Binding-site contacts:
Ligand atom C5 contacts residue LYS74 of chain 1.A at 3.8 Å.
Ligand atom C1 contacts residue LEU125 of chain 1.A at 4.5 Å (hydrophobic).
Ligand atom C4 contacts residue LYS74 of chain 1.A at 3.4 Å.
Ligand atom C7 contacts residue LYS74 of chain 1.A at 4.0 Å.
Ligand atom C12 contacts residue TYR56 of chain 1.A at 3.4 Å (hydrophobic).
Ligand atom C11 contacts residue TYR56 of chain 1.A at 3.6 Å (hydrophobic).
Ligand atom O1 contacts residue LYS74 of chain 1.A at 2.7 Å (salt-bridge).
Ligand atom O contacts residue GLU92 of chain 1.A at 4.0 Å.
Ligand atom O contacts residue ASP189 of chain 1.A at 3.7 Å.
Ligand atom C10 contacts residue ASP189 of chain 1.A at 3.0 Å.
Ligand atom C3 contacts residue LYS74 of chain 1.A at 3.6 Å.
Ligand atom C7 contacts residue ASP189 of chain 1.A at 3.0 Å.
Ligand atom N contacts residue ASP189 of chain 1.A at 4.2 Å.
Ligand atom C9 contacts residue ASP189 of chain 1.A at 3.2 Å.
Ligand atom C6 contacts residue LYS74 of chain 1.A at 3.8 Å.
Ligand atom O contacts residue LYS74 of chain 1.A at 3.2 Å (salt-bridge).
Ligand atom O1 contacts residue TYR56 of chain 1.A at 3.7 Å.
Ligand atom C3 contacts residue LEU96 of chain 1.A at 4.3 Å (hydrophobic).
Ligand atom C3 contacts residue GLU92 of chain 1.A at 3.9 Å.
Ligand atom C2 contacts residue LEU125 of chain 1.A at 4.2 Å (hydrophobic).
Ligand atom C contacts residue VAL73 of chain 1.A at 4.4 Å (hydrophobic).
Ligand atom C contacts residue THR127 of chain 1.A at 3.5 Å.
Ligand atom C4 contacts residue GLU92 of chain 1.A at 4.3 Å.
Ligand atom C8 contacts residue LYS74 of chain 1.A at 3.6 Å.
Ligand atom C contacts residue ALA72 of chain 1.A at 3.3 Å (hydrophobic).
Ligand atom C contacts residue LYS74 of chain 1.A at 3.9 Å.
Ligand atom C contacts residue LEU125 of chain 1.A at 3.4 Å (hydrophobic).
Ligand atom C2 contacts residue LYS74 of chain 1.A at 4.0 Å.
Ligand atom C1 contacts residue LYS74 of chain 1.A at 3.8 Å.
Ligand atom C contacts residue VAL126 of chain 1.A at 4.2 Å (hydrophobic).
Ligand atom C2 contacts residue THR127 of chain 1.A at 3.8 Å.
Ligand atom C1 contacts residue THR127 of chain 1.A at 4.0 Å.
Ligand atom C8 contacts residue ASP189 of chain 1.A at 4.1 Å.
Ligand atom C6 contacts residue VAL59 of chain 1.A at 4.4 Å (hydrophobic).

Sequence of chain 1.A:
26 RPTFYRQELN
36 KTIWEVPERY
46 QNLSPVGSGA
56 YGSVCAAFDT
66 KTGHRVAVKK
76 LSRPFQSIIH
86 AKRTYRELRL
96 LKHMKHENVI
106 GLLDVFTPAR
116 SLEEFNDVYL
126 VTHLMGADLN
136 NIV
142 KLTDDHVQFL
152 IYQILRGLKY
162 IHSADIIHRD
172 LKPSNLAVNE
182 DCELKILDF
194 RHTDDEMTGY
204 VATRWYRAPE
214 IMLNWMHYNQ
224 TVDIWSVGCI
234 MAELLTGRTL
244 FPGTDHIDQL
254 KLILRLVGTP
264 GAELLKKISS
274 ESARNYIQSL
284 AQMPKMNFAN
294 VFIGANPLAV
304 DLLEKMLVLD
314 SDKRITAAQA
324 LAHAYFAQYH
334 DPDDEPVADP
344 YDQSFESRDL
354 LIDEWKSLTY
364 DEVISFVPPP

A protein and the small-molecule ligand that binds it are described below.
Small molecule (SMILES): Cc1ccc(OCC(=O)N2CC[NH+](C)CC2)cc1